Sequence of chain 1.B:
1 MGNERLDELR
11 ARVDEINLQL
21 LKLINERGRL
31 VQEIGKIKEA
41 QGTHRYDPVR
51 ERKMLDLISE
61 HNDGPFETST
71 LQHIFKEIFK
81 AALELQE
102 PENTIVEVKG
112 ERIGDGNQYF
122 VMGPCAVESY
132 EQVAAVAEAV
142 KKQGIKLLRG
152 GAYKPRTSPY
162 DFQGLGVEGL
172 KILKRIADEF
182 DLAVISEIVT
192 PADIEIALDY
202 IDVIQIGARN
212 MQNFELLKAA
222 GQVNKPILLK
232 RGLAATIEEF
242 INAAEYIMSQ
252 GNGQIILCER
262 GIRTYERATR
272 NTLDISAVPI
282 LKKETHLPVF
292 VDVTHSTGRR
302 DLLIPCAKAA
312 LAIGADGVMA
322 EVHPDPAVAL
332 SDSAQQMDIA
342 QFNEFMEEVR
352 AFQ

Binding-site contacts:
Ligand atom C5 contacts residue ARG50 of chain 2.A at 3.8 Å.
Ligand atom O4 contacts residue TYR46 of chain 2.A at 3.2 Å.
Ligand atom C1' contacts residue ILE34 of chain 2.A at 3.9 Å (hydrophobic).
Ligand atom O'L contacts residue LYS38 of chain 2.A at 2.9 Å (salt-bridge).
Ligand atom C2' contacts residue ARG50 of chain 2.A at 4.0 Å.
Ligand atom O1' contacts residue ARG45 of chain 2.A at 4.2 Å.
Ligand atom O'M contacts residue ARG10 of chain 1.B at 3.0 Å (salt-bridge).
Ligand atom C2' contacts residue ARG10 of chain 1.B at 3.5 Å.
Ligand atom O4 contacts residue GLU51 of chain 2.A at 3.5 Å (salt-bridge).
Ligand atom C4 contacts residue ARG45 of chain 2.A at 3.5 Å.
Ligand atom C3 contacts residue ARG45 of chain 2.A at 3.9 Å.
Ligand atom C1' contacts residue LYS38 of chain 2.A at 3.6 Å.
Ligand atom O'L contacts residue ARG50 of chain 2.A at 3.8 Å.
Ligand atom C4 contacts residue GLU51 of chain 2.A at 4.1 Å.
Ligand atom C4 contacts residue ASP47 of chain 2.A at 3.5 Å.
Ligand atom O4 contacts residue ARG45 of chain 2.A at 3.6 Å (salt-bridge).
Ligand atom C1' contacts residue GLN86 of chain 2.A at 4.2 Å.
Ligand atom O72 contacts residue ARG27 of chain 2.A at 3.6 Å.
Ligand atom C5 contacts residue ASP47 of chain 2.A at 4.1 Å.
Ligand atom O'M contacts residue ILE34 of chain 2.A at 3.8 Å.
Ligand atom C3 contacts residue GLU51 of chain 2.A at 4.1 Å.
Ligand atom O71 contacts residue ARG27 of chain 2.A at 3.4 Å (salt-bridge).
Ligand atom C3 contacts residue LEU83 of chain 2.A at 4.0 Å (hydrophobic).
Ligand atom O1' contacts residue GLN86 of chain 2.A at 3.2 Å (h-bond).
Ligand atom O1' contacts residue ILE34 of chain 2.A at 3.6 Å.
Ligand atom O72 contacts residue PHE79 of chain 2.A at 3.8 Å.
Ligand atom O4 contacts residue ASP47 of chain 2.A at 2.5 Å (salt-bridge).
Ligand atom C7 contacts residue MET54 of chain 2.A at 3.8 Å (hydrophobic).
Ligand atom C6 contacts residue ARG50 of chain 2.A at 3.9 Å.
Ligand atom C2' contacts residue LYS38 of chain 2.A at 3.7 Å.
Ligand atom O71 contacts residue MET54 of chain 2.A at 3.3 Å.
Ligand atom O'M contacts residue ARG50 of chain 2.A at 3.3 Å (salt-bridge).
Ligand atom C6 contacts residue MET54 of chain 2.A at 3.6 Å (hydrophobic).
Ligand atom O72 contacts residue ALA82 of chain 2.A at 3.4 Å.
Ligand atom O'L contacts residue ARG10 of chain 1.B at 2.8 Å (salt-bridge).
Ligand atom C7 contacts residue ARG27 of chain 2.A at 3.5 Å.
Ligand atom O1' contacts residue LYS38 of chain 2.A at 2.9 Å (salt-bridge).
Ligand atom C5 contacts residue GLU51 of chain 2.A at 4.0 Å.
Ligand atom C2' contacts residue ILE34 of chain 2.A at 4.0 Å (hydrophobic).
Ligand atom C4 contacts residue LYS38 of chain 2.A at 4.0 Å.

Sequence of chain 2.A:
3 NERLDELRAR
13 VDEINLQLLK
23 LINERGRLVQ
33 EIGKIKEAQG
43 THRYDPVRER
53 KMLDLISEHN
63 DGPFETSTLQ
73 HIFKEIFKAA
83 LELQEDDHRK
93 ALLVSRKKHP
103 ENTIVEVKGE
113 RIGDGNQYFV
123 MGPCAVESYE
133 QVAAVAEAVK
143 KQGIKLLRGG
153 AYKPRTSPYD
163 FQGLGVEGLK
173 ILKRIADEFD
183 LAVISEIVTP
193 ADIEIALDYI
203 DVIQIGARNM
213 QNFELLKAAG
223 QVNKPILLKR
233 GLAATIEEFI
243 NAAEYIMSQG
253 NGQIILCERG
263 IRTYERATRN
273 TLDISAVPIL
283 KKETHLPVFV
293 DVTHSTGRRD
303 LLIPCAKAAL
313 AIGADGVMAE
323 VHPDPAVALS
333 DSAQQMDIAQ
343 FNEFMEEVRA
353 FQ

A small-molecule ligand and the protein it binds are described below.
Small molecule (SMILES): O=C(O)C(=O)CC1(C(=O)O)C=CC(O)C=C1